Sequence of chain 1.B:
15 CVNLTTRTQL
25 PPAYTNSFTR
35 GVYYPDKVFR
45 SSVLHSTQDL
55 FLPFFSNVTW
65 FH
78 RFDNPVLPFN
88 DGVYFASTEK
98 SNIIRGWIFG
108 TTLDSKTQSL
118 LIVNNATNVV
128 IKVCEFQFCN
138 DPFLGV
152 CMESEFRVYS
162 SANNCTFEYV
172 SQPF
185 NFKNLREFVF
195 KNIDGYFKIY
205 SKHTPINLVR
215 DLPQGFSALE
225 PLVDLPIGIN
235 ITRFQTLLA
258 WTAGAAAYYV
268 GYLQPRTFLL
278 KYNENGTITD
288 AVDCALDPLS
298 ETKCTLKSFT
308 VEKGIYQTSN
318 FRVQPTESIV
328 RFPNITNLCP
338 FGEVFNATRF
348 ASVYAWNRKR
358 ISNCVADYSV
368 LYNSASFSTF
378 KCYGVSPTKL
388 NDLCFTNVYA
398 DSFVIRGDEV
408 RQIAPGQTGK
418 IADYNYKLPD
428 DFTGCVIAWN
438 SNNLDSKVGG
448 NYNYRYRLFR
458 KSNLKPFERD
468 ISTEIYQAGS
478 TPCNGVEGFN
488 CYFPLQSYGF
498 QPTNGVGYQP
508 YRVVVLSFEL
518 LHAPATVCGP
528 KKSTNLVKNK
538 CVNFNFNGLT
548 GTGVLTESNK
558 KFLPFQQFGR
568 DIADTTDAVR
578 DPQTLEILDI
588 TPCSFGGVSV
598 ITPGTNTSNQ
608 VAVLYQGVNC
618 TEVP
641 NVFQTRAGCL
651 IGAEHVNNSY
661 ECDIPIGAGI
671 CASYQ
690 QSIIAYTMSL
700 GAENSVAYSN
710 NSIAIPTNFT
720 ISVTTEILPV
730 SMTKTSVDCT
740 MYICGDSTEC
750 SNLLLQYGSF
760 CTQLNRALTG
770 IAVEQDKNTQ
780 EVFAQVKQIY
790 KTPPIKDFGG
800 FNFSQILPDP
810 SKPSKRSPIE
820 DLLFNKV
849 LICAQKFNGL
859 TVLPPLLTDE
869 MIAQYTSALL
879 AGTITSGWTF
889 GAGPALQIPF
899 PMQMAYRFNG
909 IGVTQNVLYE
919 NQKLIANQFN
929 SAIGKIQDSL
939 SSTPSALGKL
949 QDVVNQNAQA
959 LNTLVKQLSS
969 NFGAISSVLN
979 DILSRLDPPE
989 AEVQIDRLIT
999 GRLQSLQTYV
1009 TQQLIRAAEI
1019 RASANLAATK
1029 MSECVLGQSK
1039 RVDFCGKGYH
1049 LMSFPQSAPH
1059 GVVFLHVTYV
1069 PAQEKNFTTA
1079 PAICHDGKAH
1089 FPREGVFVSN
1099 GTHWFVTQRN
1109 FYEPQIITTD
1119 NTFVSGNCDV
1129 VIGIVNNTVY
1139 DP

Binding-site contacts:
Ligand atom N2 contacts residue ASN17 of chain 1.B at 2.9 Å (h-bond).
Ligand atom C8 contacts residue ASN17 of chain 1.B at 4.3 Å.
Ligand atom C3 contacts residue ASN137 of chain 1.B at 3.6 Å.
Ligand atom O7 contacts residue ASN137 of chain 1.B at 3.6 Å.
Ligand atom O5 contacts residue ASN17 of chain 1.B at 2.4 Å (h-bond).
Ligand atom C8 contacts residue CYS15 of chain 1.B at 3.4 Å (hydrophobic).
Ligand atom O7 contacts residue ASN17 of chain 1.B at 3.8 Å.
Ligand atom C4 contacts residue ASN17 of chain 1.B at 4.2 Å.
Ligand atom C6 contacts residue ASN137 of chain 1.B at 4.4 Å.
Ligand atom O5 contacts residue ASN137 of chain 1.B at 4.4 Å.
Ligand atom C3 contacts residue ASN17 of chain 1.B at 3.8 Å.
Ligand atom C4 contacts residue ASN137 of chain 1.B at 3.6 Å.
Ligand atom C7 contacts residue ASN17 of chain 1.B at 3.6 Å.
Ligand atom C1 contacts residue ASN17 of chain 1.B at 1.4 Å.
Ligand atom C2 contacts residue ASN17 of chain 1.B at 2.5 Å.
Ligand atom O4 contacts residue ASN137 of chain 1.B at 3.3 Å (h-bond).
Ligand atom C5 contacts residue ASN137 of chain 1.B at 3.5 Å.
Ligand atom C5 contacts residue ASN17 of chain 1.B at 3.7 Å.
Ligand atom C7 contacts residue ASN137 of chain 1.B at 4.4 Å.
Ligand atom C1 contacts residue ASN137 of chain 1.B at 4.3 Å.

The small molecule below binds the protein below.
Small molecule (SMILES): CC(=O)N[C@H]1[C@H](O[C@H]2[C@H](O)[C@@H](NC(C)=O)CO[C@@H]2CO)O[C@H](CO)[C@@H](O)[C@@H]1O